This small molecule binds to this protein.
Small molecule (SMILES): CCCCO

Binding-site contacts:
Ligand atom OH contacts residue GLY126 of chain 1.A at 3.6 Å.
Ligand atom C3 contacts residue GLU127 of chain 1.A at 4.0 Å.
Ligand atom C4 contacts residue ALA128 of chain 1.A at 4.3 Å (hydrophobic).
Ligand atom OH contacts residue ALA128 of chain 1.A at 2.9 Å (h-bond).
Ligand atom C1 contacts residue GLY126 of chain 1.A at 3.9 Å.
Ligand atom C2 contacts residue GLU127 of chain 1.A at 4.0 Å.
Ligand atom C1 contacts residue VAL148 of chain 1.A at 4.0 Å (hydrophobic).
Ligand atom C3 contacts residue GLY126 of chain 1.A at 4.0 Å.
Ligand atom C4 contacts residue GLU127 of chain 1.A at 4.0 Å.
Ligand atom OH contacts residue GLU127 of chain 1.A at 3.0 Å (salt-bridge).
Ligand atom C1 contacts residue GLU127 of chain 1.A at 3.7 Å.

Sequence of chain 1.A:
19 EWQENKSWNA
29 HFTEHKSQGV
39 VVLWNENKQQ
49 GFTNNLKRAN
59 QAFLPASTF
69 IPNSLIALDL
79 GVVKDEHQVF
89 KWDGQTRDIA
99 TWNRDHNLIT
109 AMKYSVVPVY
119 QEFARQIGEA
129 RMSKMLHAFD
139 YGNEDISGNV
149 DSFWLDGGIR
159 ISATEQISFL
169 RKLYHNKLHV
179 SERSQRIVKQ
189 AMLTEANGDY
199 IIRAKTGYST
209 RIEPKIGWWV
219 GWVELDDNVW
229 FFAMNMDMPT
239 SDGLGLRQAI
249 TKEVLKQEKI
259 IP